Sequence of chain 1.A:
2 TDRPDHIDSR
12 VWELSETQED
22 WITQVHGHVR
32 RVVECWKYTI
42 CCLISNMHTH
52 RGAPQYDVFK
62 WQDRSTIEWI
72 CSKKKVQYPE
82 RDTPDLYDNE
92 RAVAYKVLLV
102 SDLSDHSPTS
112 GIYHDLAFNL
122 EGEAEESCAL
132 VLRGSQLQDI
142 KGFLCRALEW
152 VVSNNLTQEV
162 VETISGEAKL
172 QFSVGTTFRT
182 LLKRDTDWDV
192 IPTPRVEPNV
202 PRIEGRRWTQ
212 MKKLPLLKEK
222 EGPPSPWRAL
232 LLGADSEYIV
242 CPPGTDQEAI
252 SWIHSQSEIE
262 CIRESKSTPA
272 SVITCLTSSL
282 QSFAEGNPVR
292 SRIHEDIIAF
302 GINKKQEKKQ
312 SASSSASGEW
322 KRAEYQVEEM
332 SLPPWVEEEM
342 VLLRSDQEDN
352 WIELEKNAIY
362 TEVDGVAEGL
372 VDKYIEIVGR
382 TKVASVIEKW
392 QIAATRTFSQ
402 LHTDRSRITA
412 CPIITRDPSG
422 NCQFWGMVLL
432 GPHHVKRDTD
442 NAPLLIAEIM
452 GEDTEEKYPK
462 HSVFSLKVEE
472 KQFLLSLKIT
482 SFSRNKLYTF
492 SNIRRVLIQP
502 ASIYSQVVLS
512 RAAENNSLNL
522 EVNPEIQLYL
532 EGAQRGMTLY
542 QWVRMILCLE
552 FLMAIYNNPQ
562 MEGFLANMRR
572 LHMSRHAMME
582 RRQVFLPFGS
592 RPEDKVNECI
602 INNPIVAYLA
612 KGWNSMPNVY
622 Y

Sequence of chain 1.B:
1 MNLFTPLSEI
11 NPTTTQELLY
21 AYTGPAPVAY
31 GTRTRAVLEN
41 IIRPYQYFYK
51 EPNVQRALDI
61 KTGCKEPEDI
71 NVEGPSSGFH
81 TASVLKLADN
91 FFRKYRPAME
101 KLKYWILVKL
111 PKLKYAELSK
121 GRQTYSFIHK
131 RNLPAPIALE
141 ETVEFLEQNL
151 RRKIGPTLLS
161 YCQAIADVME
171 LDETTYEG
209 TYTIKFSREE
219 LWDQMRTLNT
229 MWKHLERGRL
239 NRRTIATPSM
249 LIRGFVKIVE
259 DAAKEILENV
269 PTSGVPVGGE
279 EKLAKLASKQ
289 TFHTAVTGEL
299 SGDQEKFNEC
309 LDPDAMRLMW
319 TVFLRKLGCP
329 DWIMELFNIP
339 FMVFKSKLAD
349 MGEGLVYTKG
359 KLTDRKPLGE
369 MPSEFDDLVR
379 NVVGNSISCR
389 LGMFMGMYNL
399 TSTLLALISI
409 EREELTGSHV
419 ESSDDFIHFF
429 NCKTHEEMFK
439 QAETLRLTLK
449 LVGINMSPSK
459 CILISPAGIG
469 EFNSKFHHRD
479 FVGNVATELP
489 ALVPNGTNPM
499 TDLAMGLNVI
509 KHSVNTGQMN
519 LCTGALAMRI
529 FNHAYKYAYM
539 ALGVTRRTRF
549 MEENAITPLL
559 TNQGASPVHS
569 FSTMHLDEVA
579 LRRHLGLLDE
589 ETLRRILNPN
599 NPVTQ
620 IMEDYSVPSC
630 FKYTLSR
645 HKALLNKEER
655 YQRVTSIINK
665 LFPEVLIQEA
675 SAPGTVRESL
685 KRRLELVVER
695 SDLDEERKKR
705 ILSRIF

This protein binds this small molecule.
Small molecule (SMILES): Nc1ccn([C@@H]2O[C@H](CO[P](=O)(O)O[C@H]3[C@@H](O)[C@H](n4cnc5c(=O)nc(N)[nH]c54)O[C@@H]3CO[P](=O)(O)O[C@H]3[C@@H](O)[C@H](n4ccc(=O)[nH]c4=O)O[C@@H]3COP(=O)=O)[C@@H](O[P](=O)(O)OC[C@H]3O[C@@H](n4ccc(=O)[nH]c4=O)[C@H](O)[C@@H]3O)[C@H]2O)c(=O)n1

Binding-site contacts:
Ligand atom O2' contacts residue VAL542 of chain 1.B at 2.7 Å (h-bond).
Ligand atom O3' contacts residue GLU389 of chain 1.A at 2.8 Å (salt-bridge).
Ligand atom O2' contacts residue ILE353 of chain 1.A at 3.4 Å (h-bond).
Ligand atom O3' contacts residue ARG495 of chain 1.A at 3.3 Å (salt-bridge).
Ligand atom N2 contacts residue ARG417 of chain 1.A at 3.4 Å.
Ligand atom N3 contacts residue ARG417 of chain 1.A at 3.4 Å (salt-bridge).
Ligand atom O3' contacts residue HIS531 of chain 1.B at 3.5 Å.
Ligand atom O2' contacts residue TRP352 of chain 1.A at 2.6 Å (h-bond).
Ligand atom C1' contacts residue HIS531 of chain 1.B at 3.5 Å.
Ligand atom C5 contacts residue GLU354 of chain 1.A at 3.6 Å.
Ligand atom N3 contacts residue GLN248 of chain 1.A at 3.3 Å (h-bond).
Ligand atom O4' contacts residue ARG417 of chain 1.A at 2.8 Å (salt-bridge).
Ligand atom C5 contacts residue PRO419 of chain 1.A at 3.5 Å (hydrophobic).
Ligand atom O4 contacts residue ASP350 of chain 1.A at 3.1 Å (salt-bridge).
Ligand atom C5 contacts residue VAL542 of chain 1.B at 3.6 Å (hydrophobic).
Ligand atom C2 contacts residue ARG495 of chain 1.A at 3.6 Å.
Ligand atom O2 contacts residue GLN248 of chain 1.A at 3.5 Å.
Ligand atom C6 contacts residue GLU354 of chain 1.A at 3.5 Å.
Ligand atom O2 contacts residue HIS531 of chain 1.B at 2.7 Å (h-bond).
Ligand atom O4 contacts residue PRO419 of chain 1.A at 3.4 Å.
Ligand atom OP2 contacts residue TYR535 of chain 1.B at 3.2 Å.
Ligand atom N1 contacts residue TYR535 of chain 1.B at 3.5 Å.
Ligand atom OP1 contacts residue ARG397 of chain 1.A at 2.9 Å (salt-bridge).
Ligand atom O4' contacts residue TYR535 of chain 1.B at 3.3 Å.
Ligand atom O4 contacts residue ASP418 of chain 1.A at 3.3 Å.
Ligand atom C1' contacts residue ARG417 of chain 1.A at 3.5 Å.
Ligand atom C8 contacts residue VAL542 of chain 1.B at 3.1 Å (hydrophobic).
Ligand atom O2 contacts residue THR416 of chain 1.A at 3.6 Å.
Ligand atom C6 contacts residue TYR535 of chain 1.B at 3.5 Å (hydrophobic).
Ligand atom N3 contacts residue TRP352 of chain 1.A at 3.2 Å.
Ligand atom O2' contacts residue GLU354 of chain 1.A at 3.4 Å (salt-bridge).
Ligand atom O2' contacts residue GLY541 of chain 1.B at 3.2 Å.
Ligand atom C4 contacts residue THR396 of chain 1.A at 3.6 Å.
Ligand atom N9 contacts residue VAL542 of chain 1.B at 3.6 Å (h-bond).
Ligand atom O2' contacts residue GLU389 of chain 1.A at 3.1 Å.
Ligand atom C2' contacts residue VAL542 of chain 1.B at 3.6 Å (hydrophobic).
Ligand atom C5 contacts residue TYR535 of chain 1.B at 3.5 Å (hydrophobic).
Ligand atom N7 contacts residue VAL542 of chain 1.B at 3.4 Å (h-bond).
Ligand atom O2 contacts residue ARG495 of chain 1.A at 2.9 Å (salt-bridge).
Ligand atom N4 contacts residue THR396 of chain 1.A at 2.5 Å (h-bond).